Binding-site contacts:
Ligand atom CAK contacts residue THR53 of chain 1.G at 4.2 Å.
Ligand atom OAF contacts residue LYS51 of chain 1.G at 2.9 Å (salt-bridge).
Ligand atom OAM contacts residue THR42 of chain 1.G at 4.0 Å.
Ligand atom CAI contacts residue VAL43 of chain 1.G at 3.9 Å (hydrophobic).
Ligand atom CAF contacts residue PRO52 of chain 1.G at 4.2 Å (hydrophobic).
Ligand atom CAD contacts residue LYS51 of chain 1.G at 3.9 Å.
Ligand atom CAF contacts residue THR42 of chain 1.G at 3.8 Å.
Ligand atom OAH contacts residue ASN45 of chain 1.G at 4.0 Å.
Ligand atom CAJ contacts residue ARG106 of chain 1.F at 3.4 Å.
Ligand atom CAG contacts residue PRO52 of chain 1.G at 3.7 Å (hydrophobic).
Ligand atom CAH contacts residue VAL43 of chain 1.G at 3.2 Å (hydrophobic).
Ligand atom OAF contacts residue GLN49 of chain 1.G at 3.1 Å (h-bond).
Ligand atom OAK contacts residue THR53 of chain 1.G at 3.7 Å.
Ligand atom CAG contacts residue ASP50 of chain 1.G at 3.8 Å.
Ligand atom OAJ contacts residue THR42 of chain 1.G at 3.6 Å.
Ligand atom CAC contacts residue THR42 of chain 1.G at 4.2 Å.
Ligand atom CAE contacts residue THR42 of chain 1.G at 3.9 Å.
Ligand atom OAI contacts residue THR42 of chain 1.G at 3.8 Å.
Ligand atom CAJ contacts residue VAL43 of chain 1.G at 3.3 Å (hydrophobic).
Ligand atom CAG contacts residue ALA44 of chain 1.G at 3.6 Å (hydrophobic).
Ligand atom OAH contacts residue VAL43 of chain 1.G at 3.1 Å (h-bond).
Ligand atom CAF contacts residue VAL43 of chain 1.G at 4.2 Å (hydrophobic).
Ligand atom OAC contacts residue LYS51 of chain 1.G at 2.5 Å (salt-bridge).
Ligand atom CAF contacts residue ALA44 of chain 1.G at 3.9 Å (hydrophobic).
Ligand atom OAJ contacts residue VAL43 of chain 1.G at 3.1 Å (h-bond).
Ligand atom OAF contacts residue ALA44 of chain 1.G at 3.7 Å.
Ligand atom OAF contacts residue ASP50 of chain 1.G at 3.8 Å.
Ligand atom CAG contacts residue THR42 of chain 1.G at 3.5 Å.
Ligand atom CAD contacts residue THR42 of chain 1.G at 3.8 Å.
Ligand atom CAG contacts residue VAL43 of chain 1.G at 4.0 Å (hydrophobic).
Ligand atom CAF contacts residue LYS51 of chain 1.G at 3.1 Å.
Ligand atom OAJ contacts residue ARG106 of chain 1.F at 2.9 Å (salt-bridge).
Ligand atom CAC contacts residue LYS51 of chain 1.G at 3.5 Å.
Ligand atom CAH contacts residue THR42 of chain 1.G at 4.0 Å.
Ligand atom CAG contacts residue LYS51 of chain 1.G at 3.4 Å.
Ligand atom CAF contacts residue GLN49 of chain 1.G at 4.2 Å.
Ligand atom CAG contacts residue HIS101 of chain 1.F at 3.8 Å.
Ligand atom NAD contacts residue LYS51 of chain 1.G at 3.3 Å (salt-bridge).
Ligand atom CAC contacts residue THR53 of chain 1.G at 3.9 Å.
Ligand atom NAD contacts residue THR42 of chain 1.G at 2.9 Å (h-bond).

Sequence of chain 1.F:
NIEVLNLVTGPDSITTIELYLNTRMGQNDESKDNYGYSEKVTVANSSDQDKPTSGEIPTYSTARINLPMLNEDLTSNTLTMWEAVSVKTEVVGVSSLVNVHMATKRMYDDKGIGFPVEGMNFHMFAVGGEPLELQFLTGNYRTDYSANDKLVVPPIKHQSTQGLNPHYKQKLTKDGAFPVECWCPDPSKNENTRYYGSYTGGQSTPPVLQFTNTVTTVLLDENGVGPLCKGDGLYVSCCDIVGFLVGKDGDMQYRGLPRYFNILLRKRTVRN

Sequence of chain 1.G:
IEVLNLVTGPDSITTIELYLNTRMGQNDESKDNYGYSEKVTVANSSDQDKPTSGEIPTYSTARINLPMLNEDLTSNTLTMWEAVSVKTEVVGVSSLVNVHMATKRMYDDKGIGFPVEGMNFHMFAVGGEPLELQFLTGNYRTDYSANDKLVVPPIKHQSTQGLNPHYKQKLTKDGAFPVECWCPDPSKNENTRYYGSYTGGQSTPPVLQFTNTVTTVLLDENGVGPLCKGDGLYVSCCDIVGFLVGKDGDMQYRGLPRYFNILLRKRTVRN

A small-molecule ligand and the protein it binds are described below.
Small molecule (SMILES): CC(=O)NCCN(CCNC(=O)CCC(=O)NCCOCCOCCNC(=O)CCC(=O)NCCOCCOCCNC(=O)CCC(=O)NCCOCCOCCNC(=O)CCC(=O)NCCN(CCNC(=O)CCC(N)=O)C(=O)c1ccc(Cn2cc(CO[C@]3(C(=O)O)C[C@H](O)[C@@H](OC(C)=O)[C@H]([C@H](O)[C@H](O)CO)O3)nn2)cc1)C(=O)c1ccc(Cn2cc(COC3(C(=O)O)CC(O)C(OC(C)=O)C(C(O)C(O)CO)O3)nn2)cc1